This small molecule binds to this protein.
Small molecule (SMILES): CC(=O)N[C@H]1[C@H](O[C@H]2[C@H](O)[C@@H](NC(C)=O)CO[C@@H]2CO)O[C@H](CO)[C@@H](O[C@@H]2O[C@H](CO)[C@@H](O)[C@H](O)[C@@H]2O)[C@@H]1O

Sequence of chain 6.A:
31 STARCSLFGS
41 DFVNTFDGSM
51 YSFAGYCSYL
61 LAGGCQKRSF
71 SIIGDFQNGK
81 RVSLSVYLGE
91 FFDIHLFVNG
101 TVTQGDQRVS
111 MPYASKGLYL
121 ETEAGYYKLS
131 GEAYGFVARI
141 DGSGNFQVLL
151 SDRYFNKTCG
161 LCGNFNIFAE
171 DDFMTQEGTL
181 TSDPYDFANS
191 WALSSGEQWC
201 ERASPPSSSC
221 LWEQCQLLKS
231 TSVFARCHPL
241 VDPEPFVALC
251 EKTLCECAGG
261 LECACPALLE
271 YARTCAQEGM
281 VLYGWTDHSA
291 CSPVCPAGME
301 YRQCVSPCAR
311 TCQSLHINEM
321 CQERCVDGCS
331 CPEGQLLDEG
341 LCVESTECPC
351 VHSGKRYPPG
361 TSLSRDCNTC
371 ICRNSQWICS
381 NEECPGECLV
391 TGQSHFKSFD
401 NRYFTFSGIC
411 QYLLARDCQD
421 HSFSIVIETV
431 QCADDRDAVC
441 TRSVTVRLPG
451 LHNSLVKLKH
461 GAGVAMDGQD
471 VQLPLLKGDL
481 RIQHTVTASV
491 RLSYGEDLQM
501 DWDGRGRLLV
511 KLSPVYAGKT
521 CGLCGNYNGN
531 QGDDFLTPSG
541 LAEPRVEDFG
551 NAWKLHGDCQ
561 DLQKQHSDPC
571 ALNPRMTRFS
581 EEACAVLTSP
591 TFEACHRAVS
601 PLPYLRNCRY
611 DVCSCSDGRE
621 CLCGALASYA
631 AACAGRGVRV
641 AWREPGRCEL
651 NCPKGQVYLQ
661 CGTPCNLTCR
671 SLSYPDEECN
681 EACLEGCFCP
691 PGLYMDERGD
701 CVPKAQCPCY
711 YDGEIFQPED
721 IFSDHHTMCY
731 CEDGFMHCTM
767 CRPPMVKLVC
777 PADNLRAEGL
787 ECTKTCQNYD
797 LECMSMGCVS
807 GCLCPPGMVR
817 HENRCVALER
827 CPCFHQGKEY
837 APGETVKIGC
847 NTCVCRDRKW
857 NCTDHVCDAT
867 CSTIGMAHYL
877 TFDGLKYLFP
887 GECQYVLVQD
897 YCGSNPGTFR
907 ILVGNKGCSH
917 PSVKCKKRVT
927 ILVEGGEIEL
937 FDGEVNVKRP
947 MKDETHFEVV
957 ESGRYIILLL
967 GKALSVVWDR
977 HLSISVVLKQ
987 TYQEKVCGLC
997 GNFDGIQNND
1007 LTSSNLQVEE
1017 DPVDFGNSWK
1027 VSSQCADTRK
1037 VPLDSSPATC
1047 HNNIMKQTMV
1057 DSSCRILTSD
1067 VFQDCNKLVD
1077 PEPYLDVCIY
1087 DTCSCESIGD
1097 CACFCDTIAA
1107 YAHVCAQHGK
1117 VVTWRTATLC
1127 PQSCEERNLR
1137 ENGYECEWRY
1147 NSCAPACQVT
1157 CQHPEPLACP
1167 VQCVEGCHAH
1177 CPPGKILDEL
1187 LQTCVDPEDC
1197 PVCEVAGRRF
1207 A

Binding-site contacts:
Ligand atom C7 contacts residue PHE97 of chain 6.A at 4.0 Å (hydrophobic).
Ligand atom O5 contacts residue PHE97 of chain 6.A at 4.1 Å.
Ligand atom C3 contacts residue ASN99 of chain 6.A at 3.8 Å.
Ligand atom C1 contacts residue THR101 of chain 6.A at 4.5 Å.
Ligand atom C5 contacts residue PHE97 of chain 6.A at 3.9 Å (hydrophobic).
Ligand atom O6 contacts residue PHE97 of chain 6.A at 4.3 Å.
Ligand atom C7 contacts residue THR101 of chain 6.A at 4.2 Å.
Ligand atom C8 contacts residue ASN99 of chain 6.A at 4.1 Å.
Ligand atom O6 contacts residue VAL82 of chain 6.A at 4.2 Å.
Ligand atom C8 contacts residue PHE97 of chain 6.A at 4.1 Å (hydrophobic).
Ligand atom C6 contacts residue PHE97 of chain 6.A at 3.6 Å (hydrophobic).
Ligand atom N2 contacts residue THR101 of chain 6.A at 3.4 Å (h-bond).
Ligand atom O5 contacts residue ASN99 of chain 6.A at 2.4 Å (h-bond).
Ligand atom O7 contacts residue ASN99 of chain 6.A at 4.4 Å.
Ligand atom C5 contacts residue ASN99 of chain 6.A at 3.7 Å.
Ligand atom C8 contacts residue THR101 of chain 6.A at 3.9 Å.
Ligand atom C4 contacts residue ASN99 of chain 6.A at 4.2 Å.
Ligand atom C1 contacts residue ASN99 of chain 6.A at 1.4 Å.
Ligand atom C2 contacts residue ASN99 of chain 6.A at 2.5 Å.
Ligand atom C7 contacts residue ASN99 of chain 6.A at 3.8 Å.
Ligand atom N2 contacts residue ASN99 of chain 6.A at 2.8 Å (h-bond).
Ligand atom C2 contacts residue THR101 of chain 6.A at 4.4 Å.
Ligand atom C8 contacts residue ARG108 of chain 6.A at 3.7 Å.
Ligand atom O7 contacts residue PHE97 of chain 6.A at 3.4 Å.